This small molecule binds to this protein.
Small molecule (SMILES): CC(=O)N[C@H]1[C@H](O[C@H]2[C@H](O)[C@@H](NC(C)=O)CO[C@@H]2CO)O[C@H](CO)[C@@H](O)[C@@H]1O

Binding-site contacts:
Ligand atom C8 contacts residue ASN203 of chain 1.A at 4.4 Å.
Ligand atom O6 contacts residue GLU206 of chain 1.A at 3.5 Å (salt-bridge).
Ligand atom C5 contacts residue THR205 of chain 1.A at 3.5 Å.
Ligand atom C8 contacts residue GLU206 of chain 1.A at 4.1 Å.
Ligand atom N2 contacts residue ILE168 of chain 1.A at 3.7 Å.
Ligand atom O5 contacts residue THR205 of chain 1.A at 3.6 Å.
Ligand atom C1 contacts residue THR205 of chain 1.A at 3.4 Å.
Ligand atom C7 contacts residue ASN203 of chain 1.A at 3.2 Å.
Ligand atom O5 contacts residue ASN203 of chain 1.A at 2.4 Å (h-bond).
Ligand atom C1 contacts residue ILE168 of chain 1.A at 4.0 Å (hydrophobic).
Ligand atom C8 contacts residue GLN201 of chain 1.A at 4.4 Å.
Ligand atom C8 contacts residue THR205 of chain 1.A at 3.9 Å.
Ligand atom C8 contacts residue THR162 of chain 1.A at 4.3 Å.
Ligand atom C5 contacts residue ASN203 of chain 1.A at 3.6 Å.
Ligand atom C6 contacts residue GLU206 of chain 1.A at 3.4 Å.
Ligand atom C1 contacts residue ASN203 of chain 1.A at 1.4 Å.
Ligand atom C6 contacts residue THR205 of chain 1.A at 3.9 Å.
Ligand atom C7 contacts residue ILE168 of chain 1.A at 3.9 Å (hydrophobic).
Ligand atom C8 contacts residue ILE168 of chain 1.A at 3.8 Å (hydrophobic).
Ligand atom N2 contacts residue ASN203 of chain 1.A at 2.9 Å (h-bond).
Ligand atom O7 contacts residue THR205 of chain 1.A at 3.9 Å.
Ligand atom C3 contacts residue ASN203 of chain 1.A at 3.8 Å.
Ligand atom C2 contacts residue ASN203 of chain 1.A at 2.5 Å.
Ligand atom C4 contacts residue ASN203 of chain 1.A at 4.3 Å.
Ligand atom O7 contacts residue GLN201 of chain 1.A at 4.2 Å.
Ligand atom C2 contacts residue ILE168 of chain 1.A at 4.5 Å (hydrophobic).
Ligand atom O7 contacts residue LYS241 of chain 1.A at 4.3 Å.
Ligand atom O7 contacts residue ASN203 of chain 1.A at 3.2 Å (h-bond).
Ligand atom C7 contacts residue THR205 of chain 1.A at 4.2 Å.

Sequence of chain 1.A:
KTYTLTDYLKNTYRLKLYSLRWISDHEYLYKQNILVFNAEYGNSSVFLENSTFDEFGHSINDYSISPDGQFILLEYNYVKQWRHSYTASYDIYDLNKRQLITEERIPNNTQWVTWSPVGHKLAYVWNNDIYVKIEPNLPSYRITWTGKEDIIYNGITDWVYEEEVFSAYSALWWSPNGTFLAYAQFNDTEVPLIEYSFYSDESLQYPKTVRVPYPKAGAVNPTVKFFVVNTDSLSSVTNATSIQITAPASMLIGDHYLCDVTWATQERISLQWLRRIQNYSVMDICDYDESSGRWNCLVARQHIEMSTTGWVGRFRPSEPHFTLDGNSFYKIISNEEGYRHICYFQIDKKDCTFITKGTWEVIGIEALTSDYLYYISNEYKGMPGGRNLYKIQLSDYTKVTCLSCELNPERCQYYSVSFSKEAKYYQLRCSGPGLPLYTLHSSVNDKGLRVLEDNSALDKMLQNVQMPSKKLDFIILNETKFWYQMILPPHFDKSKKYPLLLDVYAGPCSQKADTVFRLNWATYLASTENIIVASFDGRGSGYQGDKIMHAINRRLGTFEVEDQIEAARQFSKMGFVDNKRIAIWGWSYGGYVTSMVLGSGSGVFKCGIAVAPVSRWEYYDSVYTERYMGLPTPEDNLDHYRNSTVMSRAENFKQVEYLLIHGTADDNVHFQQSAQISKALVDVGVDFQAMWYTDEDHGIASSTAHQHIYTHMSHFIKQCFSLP